Sequence of chain 1.A:
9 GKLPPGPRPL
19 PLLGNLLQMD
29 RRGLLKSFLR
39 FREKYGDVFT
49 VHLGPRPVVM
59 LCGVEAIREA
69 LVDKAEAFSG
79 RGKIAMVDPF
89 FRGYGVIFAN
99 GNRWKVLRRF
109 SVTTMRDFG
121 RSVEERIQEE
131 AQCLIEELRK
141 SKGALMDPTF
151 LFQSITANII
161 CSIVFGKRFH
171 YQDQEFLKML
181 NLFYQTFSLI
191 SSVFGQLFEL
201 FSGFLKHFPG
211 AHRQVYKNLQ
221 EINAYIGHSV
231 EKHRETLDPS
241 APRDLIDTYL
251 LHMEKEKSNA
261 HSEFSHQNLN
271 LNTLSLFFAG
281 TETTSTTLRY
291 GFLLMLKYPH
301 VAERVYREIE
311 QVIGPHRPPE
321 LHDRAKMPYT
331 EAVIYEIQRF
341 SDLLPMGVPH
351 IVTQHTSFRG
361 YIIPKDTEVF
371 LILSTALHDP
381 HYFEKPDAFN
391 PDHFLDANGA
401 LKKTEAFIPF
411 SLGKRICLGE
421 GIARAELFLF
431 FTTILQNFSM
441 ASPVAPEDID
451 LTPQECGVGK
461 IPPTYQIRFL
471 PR

A small-molecule ligand and the protein it binds are described below.
Small molecule (SMILES): OC[C@H]1O[C@H](O[C@H]2[C@H](O)[C@@H](O)[C@H](OCCCCCC3CCCCC3)O[C@@H]2CO)[C@H](O)[C@@H](O)[C@@H]1O

Binding-site contacts:
Ligand atom O12 contacts residue PHE204 of chain 1.A at 4.3 Å.
Ligand atom C6 contacts residue PHE204 of chain 1.A at 4.2 Å (hydrophobic).
Ligand atom C6 contacts residue PHE201 of chain 1.A at 3.8 Å (hydrophobic).
Ligand atom C5 contacts residue PHE204 of chain 1.A at 3.8 Å (hydrophobic).
Ligand atom C11 contacts residue PHE201 of chain 1.A at 4.0 Å (hydrophobic).
Ligand atom C10 contacts residue PHE201 of chain 1.A at 4.0 Å (hydrophobic).
Ligand atom C10 contacts residue LEU205 of chain 1.A at 4.2 Å (hydrophobic).
Ligand atom C8 contacts residue LEU24 of chain 1.A at 4.3 Å (hydrophobic).
Ligand atom C5 contacts residue PHE201 of chain 1.A at 4.4 Å (hydrophobic).
Ligand atom C2 contacts residue PHE204 of chain 1.A at 4.0 Å (hydrophobic).
Ligand atom C4 contacts residue LEU21 of chain 1.A at 4.1 Å (hydrophobic).
Ligand atom C11 contacts residue LEU205 of chain 1.A at 4.4 Å (hydrophobic).
Ligand atom C3 contacts residue PHE204 of chain 1.A at 4.2 Å (hydrophobic).
Ligand atom C1 contacts residue PHE204 of chain 1.A at 4.5 Å (hydrophobic).
Ligand atom C8 contacts residue PHE201 of chain 1.A at 4.4 Å (hydrophobic).
Ligand atom C7 contacts residue LEU21 of chain 1.A at 4.4 Å (hydrophobic).
Ligand atom C10 contacts residue LEU197 of chain 1.A at 4.4 Å (hydrophobic).
Ligand atom C4 contacts residue PHE201 of chain 1.A at 3.8 Å (hydrophobic).
Ligand atom C11 contacts residue PHE204 of chain 1.A at 3.4 Å (hydrophobic).